Sequence of chain 1.B:
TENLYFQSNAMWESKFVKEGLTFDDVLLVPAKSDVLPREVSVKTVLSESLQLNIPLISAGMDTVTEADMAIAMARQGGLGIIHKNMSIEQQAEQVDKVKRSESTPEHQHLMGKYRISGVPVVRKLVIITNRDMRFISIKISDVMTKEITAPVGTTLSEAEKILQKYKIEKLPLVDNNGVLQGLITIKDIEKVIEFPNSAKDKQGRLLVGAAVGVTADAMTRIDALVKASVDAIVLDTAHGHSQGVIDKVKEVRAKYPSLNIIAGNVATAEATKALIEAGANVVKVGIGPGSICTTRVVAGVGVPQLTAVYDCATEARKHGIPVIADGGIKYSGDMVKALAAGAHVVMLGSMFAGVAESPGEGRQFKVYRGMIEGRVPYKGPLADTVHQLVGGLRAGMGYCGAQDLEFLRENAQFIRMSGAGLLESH

Sequence of chain 4.B:
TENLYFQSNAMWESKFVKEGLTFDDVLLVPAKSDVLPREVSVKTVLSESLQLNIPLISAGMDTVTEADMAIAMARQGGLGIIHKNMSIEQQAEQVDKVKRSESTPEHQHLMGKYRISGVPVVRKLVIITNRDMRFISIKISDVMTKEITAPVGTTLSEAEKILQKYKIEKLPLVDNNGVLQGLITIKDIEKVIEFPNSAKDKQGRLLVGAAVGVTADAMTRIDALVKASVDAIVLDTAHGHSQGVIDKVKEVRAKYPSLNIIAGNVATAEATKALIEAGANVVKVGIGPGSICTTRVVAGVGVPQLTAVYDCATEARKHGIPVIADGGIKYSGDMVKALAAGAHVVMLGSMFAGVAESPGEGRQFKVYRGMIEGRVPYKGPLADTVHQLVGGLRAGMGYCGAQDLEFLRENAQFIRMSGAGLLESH

The protein below binds the small molecule below.
Small molecule (SMILES): O=c1[nH]c(=O)c2[nH+]cn([C@@H]3O[C@H](COP(=O)(O)O)[C@@H](O)[C@H]3O)c2[nH]1

Binding-site contacts:
Ligand atom O4' contacts residue GLY329 of chain 1.B at 4.0 Å.
Ligand atom O1P contacts residue GLY388 of chain 1.B at 3.1 Å (h-bond).
Ligand atom C2 contacts residue CYS332 of chain 1.B at 3.7 Å (hydrophobic).
Ligand atom O5' contacts residue GLY388 of chain 1.B at 4.0 Å.
Ligand atom O3P contacts residue SER389 of chain 1.B at 3.3 Å (h-bond).
Ligand atom O1P contacts residue LEU387 of chain 1.B at 4.0 Å.
Ligand atom C2' contacts residue ASP365 of chain 1.B at 3.9 Å.
Ligand atom O6 contacts residue GLY414 of chain 1.B at 3.5 Å.
Ligand atom O3' contacts residue ASP365 of chain 1.B at 3.1 Å (salt-bridge).
Ligand atom C3' contacts residue MET75 of chain 1.B at 3.7 Å (hydrophobic).
Ligand atom C6 contacts residue MET415 of chain 1.B at 3.7 Å (hydrophobic).
Ligand atom O3' contacts residue MET386 of chain 1.B at 4.0 Å.
Ligand atom O6 contacts residue MET415 of chain 1.B at 3.0 Å (h-bond).
Ligand atom C4' contacts residue ASP365 of chain 1.B at 3.5 Å.
Ligand atom O1P contacts residue SER389 of chain 1.B at 3.3 Å (h-bond).
Ligand atom O2P contacts residue GLY366 of chain 1.B at 4.1 Å.
Ligand atom P contacts residue GLY388 of chain 1.B at 4.0 Å.
Ligand atom P contacts residue SER389 of chain 1.B at 4.0 Å.
Ligand atom N7 contacts residue MET415 of chain 1.B at 3.2 Å (h-bond).
Ligand atom O2P contacts residue GLY367 of chain 1.B at 3.2 Å (h-bond).
Ligand atom O3' contacts residue MET75 of chain 1.B at 4.1 Å.
Ligand atom O2P contacts residue SER330 of chain 1.B at 3.1 Å (h-bond).
Ligand atom O3' contacts residue ALA73 of chain 1.B at 3.2 Å.
Ligand atom N7 contacts residue GLY414 of chain 1.B at 3.5 Å.
Ligand atom N3 contacts residue CYS332 of chain 1.B at 3.6 Å (h-bond).
Ligand atom P contacts residue TYR412 of chain 1.B at 4.0 Å.
Ligand atom O3P contacts residue TYR412 of chain 1.B at 2.7 Å (h-bond).
Ligand atom O2 contacts residue CYS332 of chain 1.B at 3.8 Å.
Ligand atom C3' contacts residue ASP365 of chain 1.B at 3.7 Å.
Ligand atom O3P contacts residue GLY388 of chain 1.B at 4.1 Å.
Ligand atom O3P contacts residue SER330 of chain 1.B at 3.2 Å (h-bond).
Ligand atom C5' contacts residue TYR412 of chain 1.B at 3.6 Å (hydrophobic).
Ligand atom C5 contacts residue MET415 of chain 1.B at 3.7 Å (hydrophobic).
Ligand atom C5' contacts residue GLY388 of chain 1.B at 4.0 Å.
Ligand atom O2 contacts residue THR334 of chain 1.B at 3.7 Å.
Ligand atom O2' contacts residue ASP365 of chain 1.B at 2.5 Å (salt-bridge).
Ligand atom O2P contacts residue GLY329 of chain 1.B at 3.5 Å.
Ligand atom C8 contacts residue MET75 of chain 1.B at 3.5 Å (hydrophobic).
Ligand atom N7 contacts residue MET75 of chain 1.B at 3.8 Å.
Ligand atom O5' contacts residue GLY366 of chain 1.B at 3.5 Å.